This protein binds this small molecule.
Small molecule (SMILES): CC(=O)N[C@H]1[C@H](O[C@H]2[C@H](O)[C@@H](NC(C)=O)CO[C@@H]2CO)O[C@H](CO)[C@@H](O)[C@@H]1O

Binding-site contacts:
Ligand atom C2 contacts residue ASN12 of chain 21.D at 3.3 Å.
Ligand atom N2 contacts residue ASN12 of chain 21.D at 3.8 Å.
Ligand atom O7 contacts residue ASN12 of chain 21.D at 3.6 Å.
Ligand atom O5 contacts residue ASN12 of chain 21.D at 2.7 Å (h-bond).
Ligand atom C1 contacts residue ASN12 of chain 21.D at 2.2 Å.
Ligand atom C7 contacts residue ASN12 of chain 21.D at 3.9 Å.
Ligand atom C5 contacts residue ASN12 of chain 21.D at 4.1 Å.

Sequence of chain 21.D:
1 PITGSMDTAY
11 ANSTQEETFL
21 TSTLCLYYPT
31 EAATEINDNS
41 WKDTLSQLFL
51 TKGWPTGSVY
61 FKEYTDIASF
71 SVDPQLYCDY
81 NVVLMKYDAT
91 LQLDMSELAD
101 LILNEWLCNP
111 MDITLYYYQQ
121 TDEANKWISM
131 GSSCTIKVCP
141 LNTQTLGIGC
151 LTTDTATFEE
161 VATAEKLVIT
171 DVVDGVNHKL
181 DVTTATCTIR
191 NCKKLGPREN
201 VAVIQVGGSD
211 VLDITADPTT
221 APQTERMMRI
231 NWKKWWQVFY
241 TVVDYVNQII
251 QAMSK